The small molecule below binds the protein below.
Small molecule (SMILES): Nc1ncnc2c1ncn2[C@@H]1O[C@H](CO)[C@@H](O)[C@H]1O

Binding-site contacts:
Ligand atom C2' contacts residue TYR193 of chain 2.C at 4.2 Å (hydrophobic).
Ligand atom C8 contacts residue PHE56 of chain 2.C at 3.1 Å (hydrophobic).
Ligand atom N3 contacts residue LEU71 of chain 2.C at 3.9 Å.
Ligand atom N9 contacts residue PHE56 of chain 2.C at 3.3 Å.
Ligand atom N7 contacts residue PHE56 of chain 2.C at 3.4 Å.
Ligand atom O4' contacts residue LEU71 of chain 2.C at 4.0 Å.
Ligand atom O3' contacts residue TYR193 of chain 2.C at 3.4 Å.
Ligand atom O5' contacts residue ASP145 of chain 2.C at 3.5 Å.
Ligand atom N1 contacts residue LEU71 of chain 2.C at 3.4 Å.
Ligand atom O4' contacts residue PHE56 of chain 2.C at 3.0 Å.
Ligand atom N1 contacts residue TYR193 of chain 2.C at 3.6 Å.
Ligand atom O5' contacts residue ARG114 of chain 2.C at 3.7 Å.
Ligand atom C5 contacts residue TYR193 of chain 2.C at 3.6 Å (hydrophobic).
Ligand atom C2' contacts residue ASP46 of chain 2.C at 3.5 Å.
Ligand atom C6 contacts residue TYR193 of chain 2.C at 3.5 Å (hydrophobic).
Ligand atom C1' contacts residue PHE56 of chain 2.C at 3.1 Å (hydrophobic).
Ligand atom N6 contacts residue TYR70 of chain 2.C at 3.6 Å (h-bond).
Ligand atom C4 contacts residue TYR193 of chain 2.C at 3.6 Å (hydrophobic).
Ligand atom C5' contacts residue ARG114 of chain 2.C at 3.5 Å.
Ligand atom N9 contacts residue TYR193 of chain 2.C at 4.0 Å.
Ligand atom O2' contacts residue TYR193 of chain 2.C at 3.1 Å.
Ligand atom N6 contacts residue TYR193 of chain 2.C at 3.5 Å.
Ligand atom N3 contacts residue TYR193 of chain 2.C at 3.6 Å.
Ligand atom C4 contacts residue LEU71 of chain 2.C at 4.0 Å (hydrophobic).
Ligand atom O4' contacts residue ASP46 of chain 2.C at 4.2 Å.
Ligand atom C6 contacts residue TYR70 of chain 2.C at 3.9 Å (hydrophobic).
Ligand atom O4' contacts residue TRP77 of chain 2.C at 3.8 Å.
Ligand atom N6 contacts residue THR192 of chain 2.C at 3.6 Å (h-bond).
Ligand atom C5 contacts residue PHE56 of chain 2.C at 4.0 Å (hydrophobic).
Ligand atom C5' contacts residue GLY113 of chain 2.C at 3.0 Å.
Ligand atom C5' contacts residue TRP77 of chain 2.C at 3.5 Å (hydrophobic).
Ligand atom N7 contacts residue TYR193 of chain 2.C at 3.7 Å.
Ligand atom C4 contacts residue PHE56 of chain 2.C at 3.9 Å (hydrophobic).
Ligand atom C2 contacts residue TYR193 of chain 2.C at 3.7 Å (hydrophobic).
Ligand atom C1' contacts residue ASP46 of chain 2.C at 3.4 Å.
Ligand atom C6 contacts residue LEU71 of chain 2.C at 4.0 Å (hydrophobic).
Ligand atom C5 contacts residue TYR70 of chain 2.C at 4.2 Å (hydrophobic).
Ligand atom O2' contacts residue ASP46 of chain 2.C at 3.9 Å.
Ligand atom O5' contacts residue GLY113 of chain 2.C at 2.5 Å (h-bond).
Ligand atom C2 contacts residue LEU71 of chain 2.C at 3.4 Å (hydrophobic).

Sequence of chain 2.C:
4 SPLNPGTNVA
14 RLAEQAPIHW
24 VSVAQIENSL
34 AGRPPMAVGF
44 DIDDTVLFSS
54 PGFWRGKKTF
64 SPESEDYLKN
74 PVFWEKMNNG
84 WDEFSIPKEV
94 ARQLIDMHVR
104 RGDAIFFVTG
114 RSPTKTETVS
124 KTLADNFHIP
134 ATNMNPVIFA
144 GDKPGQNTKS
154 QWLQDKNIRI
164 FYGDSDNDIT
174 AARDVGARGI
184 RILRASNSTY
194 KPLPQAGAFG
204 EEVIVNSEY